Binding-site contacts:
Ligand atom C43 contacts residue DBB3 of chain 1.PC at 3.8 Å.
Ligand atom C31 contacts residue DBB3 of chain 1.PC at 4.1 Å.
Ligand atom C46 contacts residue DBB3 of chain 1.PC at 3.7 Å.
Ligand atom C42 contacts residue DBB3 of chain 1.PC at 4.4 Å.
Ligand atom N44 contacts residue DBB3 of chain 1.PC at 4.5 Å.
Ligand atom C45 contacts residue DBB3 of chain 1.PC at 3.8 Å.

Sequence of chain 1.PC:
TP

A small-molecule ligand and the protein it binds are described below.
Small molecule (SMILES): CCN(CC)CCS(=O)(=O)[C@@H]1CCN2C(=O)c3coc(n3)CC(=O)C[C@H](O)/C=C(C)/C=C/CNC(=O)/C=C/[C@@H](C)[C@@H](C(C)C)OC(=O)[C@@H]12